Binding-site contacts:
Ligand atom C8 contacts residue ASN590 of chain 1.B at 4.2 Å.
Ligand atom C8 contacts residue GLN618 of chain 1.B at 3.6 Å.
Ligand atom N2 contacts residue ASN590 of chain 1.B at 2.9 Å (h-bond).
Ligand atom C4 contacts residue ASN590 of chain 1.B at 4.3 Å.
Ligand atom C1 contacts residue ASN590 of chain 1.B at 1.5 Å.
Ligand atom C5 contacts residue ASN590 of chain 1.B at 3.8 Å.
Ligand atom O5 contacts residue ASN590 of chain 1.B at 2.4 Å (h-bond).
Ligand atom O7 contacts residue ASN590 of chain 1.B at 3.2 Å (h-bond).
Ligand atom C2 contacts residue ASN590 of chain 1.B at 2.5 Å.
Ligand atom C3 contacts residue ASN590 of chain 1.B at 3.9 Å.
Ligand atom C7 contacts residue ASN590 of chain 1.B at 3.2 Å.

Sequence of chain 1.B:
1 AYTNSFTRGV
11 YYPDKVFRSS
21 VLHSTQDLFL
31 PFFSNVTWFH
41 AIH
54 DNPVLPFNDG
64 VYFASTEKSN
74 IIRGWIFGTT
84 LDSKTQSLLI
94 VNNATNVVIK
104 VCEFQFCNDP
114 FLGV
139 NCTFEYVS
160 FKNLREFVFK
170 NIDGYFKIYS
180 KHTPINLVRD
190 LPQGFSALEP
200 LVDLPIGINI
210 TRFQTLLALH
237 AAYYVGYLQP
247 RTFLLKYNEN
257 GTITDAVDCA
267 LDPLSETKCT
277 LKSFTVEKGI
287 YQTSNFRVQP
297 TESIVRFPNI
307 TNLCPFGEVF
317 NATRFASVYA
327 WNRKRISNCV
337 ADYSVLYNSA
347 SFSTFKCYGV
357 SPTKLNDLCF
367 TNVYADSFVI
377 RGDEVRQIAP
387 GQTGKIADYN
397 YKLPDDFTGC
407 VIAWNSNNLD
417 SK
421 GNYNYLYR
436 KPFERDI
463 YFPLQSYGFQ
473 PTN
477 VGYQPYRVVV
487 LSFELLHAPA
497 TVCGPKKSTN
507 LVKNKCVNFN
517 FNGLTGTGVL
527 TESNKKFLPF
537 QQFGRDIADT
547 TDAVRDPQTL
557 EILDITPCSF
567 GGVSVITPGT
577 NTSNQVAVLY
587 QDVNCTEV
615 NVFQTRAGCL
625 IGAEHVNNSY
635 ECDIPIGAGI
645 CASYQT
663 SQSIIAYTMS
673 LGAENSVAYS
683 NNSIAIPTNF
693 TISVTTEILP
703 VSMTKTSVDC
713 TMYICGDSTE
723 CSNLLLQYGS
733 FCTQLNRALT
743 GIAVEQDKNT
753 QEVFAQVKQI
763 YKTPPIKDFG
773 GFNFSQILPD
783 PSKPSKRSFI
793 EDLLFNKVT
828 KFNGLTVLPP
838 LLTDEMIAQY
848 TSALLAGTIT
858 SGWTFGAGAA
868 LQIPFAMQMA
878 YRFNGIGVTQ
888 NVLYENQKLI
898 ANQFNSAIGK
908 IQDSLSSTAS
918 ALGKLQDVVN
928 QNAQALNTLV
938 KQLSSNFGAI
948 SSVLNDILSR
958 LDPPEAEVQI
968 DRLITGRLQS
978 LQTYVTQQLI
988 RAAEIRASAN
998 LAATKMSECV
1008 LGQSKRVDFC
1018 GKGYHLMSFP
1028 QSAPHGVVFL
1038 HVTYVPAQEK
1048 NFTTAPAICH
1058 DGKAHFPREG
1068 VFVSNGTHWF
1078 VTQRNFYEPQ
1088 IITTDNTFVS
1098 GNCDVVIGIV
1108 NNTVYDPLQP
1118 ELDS

This small molecule binds to this protein.
Small molecule (SMILES): CC(=O)N[C@@H]1[C@@H](O)[C@H](O)[C@@H](CO)O[C@H]1O